Binding-site contacts:
Ligand atom C05 contacts residue PRO172 of chain 1.A at 3.5 Å (hydrophobic).
Ligand atom O08 contacts residue PRO172 of chain 1.A at 3.5 Å.
Ligand atom C05 contacts residue ILE224 of chain 1.A at 3.9 Å (hydrophobic).
Ligand atom C02 contacts residue ILE8 of chain 1.B at 4.0 Å (hydrophobic).
Ligand atom C04 contacts residue LYS127 of chain 1.A at 2.9 Å.
Ligand atom C04 contacts residue ILE173 of chain 1.A at 4.4 Å (hydrophobic).
Ligand atom C10 contacts residue LEU223 of chain 1.A at 3.9 Å (hydrophobic).
Ligand atom C12 contacts residue GLY10 of chain 1.B at 4.5 Å.
Ligand atom C04 contacts residue ILE8 of chain 1.B at 3.5 Å (hydrophobic).
Ligand atom C06 contacts residue ILE8 of chain 1.B at 4.5 Å (hydrophobic).
Ligand atom C13 contacts residue GLY10 of chain 1.B at 3.6 Å.
Ligand atom C11 contacts residue LEU223 of chain 1.A at 3.4 Å (hydrophobic).
Ligand atom C02 contacts residue LYS127 of chain 1.A at 1.4 Å.
Ligand atom C17 contacts residue ILE8 of chain 1.B at 3.8 Å (hydrophobic).
Ligand atom C03 contacts residue LYS127 of chain 1.A at 2.5 Å.
Ligand atom C14 contacts residue GLY10 of chain 1.B at 4.5 Å.
Ligand atom C16 contacts residue ILE8 of chain 1.B at 4.2 Å (hydrophobic).
Ligand atom C04 contacts residue GLY176 of chain 1.A at 3.8 Å.
Ligand atom C04 contacts residue PRO172 of chain 1.A at 3.6 Å (hydrophobic).
Ligand atom C02 contacts residue GLY176 of chain 1.A at 4.5 Å.
Ligand atom C05 contacts residue ILE8 of chain 1.B at 3.8 Å (hydrophobic).
Ligand atom C10 contacts residue ILE224 of chain 1.A at 4.3 Å (hydrophobic).
Ligand atom C13 contacts residue ILE8 of chain 1.B at 4.2 Å (hydrophobic).
Ligand atom C05 contacts residue LYS127 of chain 1.A at 4.3 Å.
Ligand atom O08 contacts residue ILE224 of chain 1.A at 3.9 Å.
Ligand atom C17 contacts residue LYS127 of chain 1.A at 3.7 Å.
Ligand atom C14 contacts residue ARG12 of chain 1.B at 4.4 Å.
Ligand atom C03 contacts residue ILE8 of chain 1.B at 3.8 Å (hydrophobic).

Sequence of chain 1.A:
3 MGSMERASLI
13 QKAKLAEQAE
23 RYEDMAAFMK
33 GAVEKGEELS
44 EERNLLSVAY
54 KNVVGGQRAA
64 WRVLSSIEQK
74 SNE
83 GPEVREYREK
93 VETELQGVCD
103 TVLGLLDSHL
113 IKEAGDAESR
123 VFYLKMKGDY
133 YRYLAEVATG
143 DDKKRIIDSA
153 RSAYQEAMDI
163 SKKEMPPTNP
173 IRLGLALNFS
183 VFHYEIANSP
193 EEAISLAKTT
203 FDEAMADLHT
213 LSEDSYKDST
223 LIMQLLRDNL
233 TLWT

Sequence of chain 1.B:
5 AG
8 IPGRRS

The small molecule below binds the protein below.
Small molecule (SMILES): O=Cc1ccc(S(=O)(=O)N2CCCCC2)cc1